Binding-site contacts:
Ligand atom O5 contacts residue ASN85 of chain 1.E at 2.2 Å (h-bond).
Ligand atom O6 contacts residue TYR44 of chain 1.E at 4.3 Å.
Ligand atom C6 contacts residue THR45 of chain 1.E at 3.2 Å.
Ligand atom C1 contacts residue TRP106 of chain 1.E at 3.4 Å (hydrophobic).
Ligand atom C2 contacts residue ASN85 of chain 1.E at 2.5 Å.
Ligand atom C7 contacts residue SER88 of chain 1.B at 4.3 Å.
Ligand atom C2 contacts residue TRP106 of chain 1.E at 3.8 Å (hydrophobic).
Ligand atom C7 contacts residue ASN85 of chain 1.E at 3.5 Å.
Ligand atom O6 contacts residue LYS43 of chain 1.E at 4.2 Å.
Ligand atom C5 contacts residue TRP106 of chain 1.E at 3.7 Å (hydrophobic).
Ligand atom O6 contacts residue THR45 of chain 1.E at 2.5 Å (h-bond).
Ligand atom C8 contacts residue SER88 of chain 1.B at 3.9 Å.
Ligand atom C4 contacts residue TRP106 of chain 1.E at 4.1 Å (hydrophobic).
Ligand atom C1 contacts residue THR45 of chain 1.E at 4.1 Å.
Ligand atom C8 contacts residue ARG111 of chain 1.E at 4.2 Å.
Ligand atom O7 contacts residue TRP106 of chain 1.E at 3.7 Å.
Ligand atom C4 contacts residue ASN85 of chain 1.E at 4.2 Å.
Ligand atom O7 contacts residue SER88 of chain 1.B at 3.8 Å.
Ligand atom C3 contacts residue TRP106 of chain 1.E at 3.5 Å (hydrophobic).
Ligand atom O5 contacts residue TRP106 of chain 1.E at 4.0 Å.
Ligand atom O4 contacts residue TRP106 of chain 1.E at 3.9 Å.
Ligand atom C8 contacts residue TRP106 of chain 1.E at 3.3 Å (hydrophobic).
Ligand atom C5 contacts residue ASN85 of chain 1.E at 3.6 Å.
Ligand atom N2 contacts residue ASN85 of chain 1.E at 3.1 Å (h-bond).
Ligand atom C6 contacts residue LYS43 of chain 1.E at 4.2 Å.
Ligand atom O5 contacts residue THR45 of chain 1.E at 3.6 Å.
Ligand atom O3 contacts residue TRP106 of chain 1.E at 3.9 Å.
Ligand atom O7 contacts residue LYS90 of chain 1.B at 3.0 Å.
Ligand atom C6 contacts residue THR87 of chain 1.E at 3.8 Å.
Ligand atom C7 contacts residue TRP106 of chain 1.E at 3.8 Å (hydrophobic).
Ligand atom N2 contacts residue TRP106 of chain 1.E at 3.3 Å.
Ligand atom C6 contacts residue ASP94 of chain 1.B at 4.2 Å.
Ligand atom C1 contacts residue ASN85 of chain 1.E at 1.4 Å.
Ligand atom C5 contacts residue THR45 of chain 1.E at 4.3 Å.
Ligand atom C8 contacts residue LYS90 of chain 1.B at 4.4 Å.
Ligand atom O7 contacts residue ASN85 of chain 1.E at 3.5 Å (h-bond).
Ligand atom C6 contacts residue TYR44 of chain 1.E at 4.0 Å (hydrophobic).
Ligand atom C7 contacts residue LYS90 of chain 1.B at 3.7 Å.
Ligand atom C5 contacts residue THR87 of chain 1.E at 4.1 Å.
Ligand atom C3 contacts residue ASN85 of chain 1.E at 3.8 Å.

Sequence of chain 1.B:
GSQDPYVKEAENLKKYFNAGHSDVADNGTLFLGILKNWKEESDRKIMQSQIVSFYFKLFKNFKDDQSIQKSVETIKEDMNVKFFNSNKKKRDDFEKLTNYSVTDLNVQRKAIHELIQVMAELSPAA

Sequence of chain 1.E:
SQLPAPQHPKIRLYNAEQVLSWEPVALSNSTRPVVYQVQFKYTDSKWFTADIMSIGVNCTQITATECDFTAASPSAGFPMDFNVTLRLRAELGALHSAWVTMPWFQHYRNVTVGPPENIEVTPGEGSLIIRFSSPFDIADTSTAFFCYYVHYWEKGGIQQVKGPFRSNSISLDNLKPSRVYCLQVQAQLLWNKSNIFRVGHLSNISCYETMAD

The small molecule below binds the protein below.
Small molecule (SMILES): CC(=O)N[C@H]1[C@H](O[C@H]2[C@H](O)[C@@H](NC(C)=O)CO[C@@H]2CO)O[C@H](CO)[C@@H](O)[C@@H]1O